Sequence of chain 1.A:
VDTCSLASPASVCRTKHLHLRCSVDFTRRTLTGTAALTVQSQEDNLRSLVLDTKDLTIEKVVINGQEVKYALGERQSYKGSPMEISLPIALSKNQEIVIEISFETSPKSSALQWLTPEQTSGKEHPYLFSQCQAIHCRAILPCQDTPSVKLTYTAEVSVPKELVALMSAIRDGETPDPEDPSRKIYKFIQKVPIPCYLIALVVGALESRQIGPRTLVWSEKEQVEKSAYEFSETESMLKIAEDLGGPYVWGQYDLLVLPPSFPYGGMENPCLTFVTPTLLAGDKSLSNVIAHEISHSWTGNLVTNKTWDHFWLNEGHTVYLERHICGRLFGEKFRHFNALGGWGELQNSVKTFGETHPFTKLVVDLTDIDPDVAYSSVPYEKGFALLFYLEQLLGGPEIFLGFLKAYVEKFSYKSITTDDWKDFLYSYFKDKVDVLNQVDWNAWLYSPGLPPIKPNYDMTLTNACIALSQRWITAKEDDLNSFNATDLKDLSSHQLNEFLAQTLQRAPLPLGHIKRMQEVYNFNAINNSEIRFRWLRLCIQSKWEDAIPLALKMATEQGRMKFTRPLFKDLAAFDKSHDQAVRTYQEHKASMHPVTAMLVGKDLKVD

A small-molecule ligand and the protein it binds are described below.
Small molecule (SMILES): O=Cc1ccc(Oc2nc3ncccc3s2)cc1

Binding-site contacts:
Ligand atom N3 contacts residue ALA380 of chain 1.A at 3.5 Å (h-bond).
Ligand atom C4 contacts residue PHE317 of chain 1.A at 3.5 Å (hydrophobic).
Ligand atom O10 contacts residue PRO377 of chain 1.A at 3.4 Å.
Ligand atom C15 contacts residue TYR381 of chain 1.A at 3.9 Å (hydrophobic).
Ligand atom N3 contacts residue PRO385 of chain 1.A at 3.9 Å.
Ligand atom S9 contacts residue PHE317 of chain 1.A at 3.9 Å.
Ligand atom O18 contacts residue TYR270 of chain 1.A at 3.8 Å.
Ligand atom C14 contacts residue TYR381 of chain 1.A at 3.7 Å (hydrophobic).
Ligand atom O10 contacts residue ALA140 of chain 1.A at 3.7 Å.
Ligand atom C17 contacts residue TYR270 of chain 1.A at 3.3 Å (hydrophobic).
Ligand atom C15 contacts residue ASP378 of chain 1.A at 3.6 Å.
Ligand atom C13 contacts residue TYR381 of chain 1.A at 3.7 Å (hydrophobic).
Ligand atom C12 contacts residue TYR381 of chain 1.A at 3.8 Å (hydrophobic).
Ligand atom C16 contacts residue ASP378 of chain 1.A at 3.6 Å.
Ligand atom C6 contacts residue VAL370 of chain 1.A at 3.7 Å (hydrophobic).
Ligand atom C1 contacts residue VAL370 of chain 1.A at 3.7 Å (hydrophobic).
Ligand atom C15 contacts residue GLN139 of chain 1.A at 3.8 Å.
Ligand atom S9 contacts residue TRP314 of chain 1.A at 3.6 Å.
Ligand atom C5 contacts residue TRP314 of chain 1.A at 3.9 Å (hydrophobic).
Ligand atom C6 contacts residue PHE317 of chain 1.A at 3.7 Å (hydrophobic).
Ligand atom N7 contacts residue TYR381 of chain 1.A at 3.5 Å.
Ligand atom S9 contacts residue LEU372 of chain 1.A at 3.7 Å.
Ligand atom C2 contacts residue ALA380 of chain 1.A at 3.8 Å (hydrophobic).
Ligand atom C8 contacts residue PRO377 of chain 1.A at 3.5 Å (hydrophobic).
Ligand atom O18 contacts residue GLN139 of chain 1.A at 3.6 Å (h-bond).
Ligand atom C16 contacts residue PRO377 of chain 1.A at 3.7 Å (hydrophobic).
Ligand atom N7 contacts residue PHE317 of chain 1.A at 3.7 Å.
Ligand atom N7 contacts residue PRO377 of chain 1.A at 3.5 Å (h-bond).
Ligand atom C5 contacts residue PHE317 of chain 1.A at 3.6 Å (hydrophobic).
Ligand atom C13 contacts residue PHE317 of chain 1.A at 3.7 Å (hydrophobic).
Ligand atom N3 contacts residue TYR381 of chain 1.A at 3.5 Å.
Ligand atom C4 contacts residue TYR381 of chain 1.A at 3.8 Å (hydrophobic).
Ligand atom C15 contacts residue ALA140 of chain 1.A at 3.9 Å (hydrophobic).
Ligand atom N3 contacts residue PHE317 of chain 1.A at 3.8 Å.
Ligand atom C12 contacts residue PHE317 of chain 1.A at 3.4 Å (hydrophobic).
Ligand atom C15 contacts residue TYR270 of chain 1.A at 3.5 Å (hydrophobic).
Ligand atom C13 contacts residue GLN139 of chain 1.A at 3.6 Å.
Ligand atom C6 contacts residue TRP314 of chain 1.A at 3.3 Å (hydrophobic).
Ligand atom C2 contacts residue PRO385 of chain 1.A at 3.7 Å (hydrophobic).
Ligand atom C11 contacts residue ALA140 of chain 1.A at 3.7 Å (hydrophobic).